Sequence of chain 1.A:
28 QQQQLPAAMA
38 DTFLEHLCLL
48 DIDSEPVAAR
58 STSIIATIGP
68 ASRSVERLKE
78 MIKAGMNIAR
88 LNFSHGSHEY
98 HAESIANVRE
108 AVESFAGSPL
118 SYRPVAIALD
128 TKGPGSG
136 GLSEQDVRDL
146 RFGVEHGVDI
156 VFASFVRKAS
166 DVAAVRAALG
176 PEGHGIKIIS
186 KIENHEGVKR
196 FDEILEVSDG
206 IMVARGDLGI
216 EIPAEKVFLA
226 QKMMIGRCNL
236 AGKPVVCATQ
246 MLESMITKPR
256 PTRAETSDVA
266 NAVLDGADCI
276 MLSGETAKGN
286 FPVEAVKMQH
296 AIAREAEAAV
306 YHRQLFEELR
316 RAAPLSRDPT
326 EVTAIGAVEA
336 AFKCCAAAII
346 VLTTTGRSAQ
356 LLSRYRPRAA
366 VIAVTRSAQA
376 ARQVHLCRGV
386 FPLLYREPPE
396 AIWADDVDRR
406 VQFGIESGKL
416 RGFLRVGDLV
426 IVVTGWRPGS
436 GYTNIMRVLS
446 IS

A small-molecule ligand and the protein it binds are described below.
Small molecule (SMILES): O=P(O)(O)OC[C@H]1O[C@](O)(COP(=O)(O)O)[C@@H](O)[C@@H]1O

Binding-site contacts:
Ligand atom C6 contacts residue THR438 of chain 1.A at 3.4 Å.
Ligand atom P2 contacts residue THR348 of chain 1.A at 3.5 Å.
Ligand atom P2 contacts residue THR350 of chain 1.A at 3.8 Å.
Ligand atom O3P contacts residue TRP398 of chain 1.A at 2.7 Å (h-bond).
Ligand atom O4 contacts residue THR438 of chain 1.A at 3.5 Å (h-bond).
Ligand atom O4P contacts residue GLY436 of chain 1.A at 2.9 Å (h-bond).
Ligand atom C5 contacts residue GLY434 of chain 1.A at 3.4 Å.
Ligand atom O4 contacts residue GLY436 of chain 1.A at 3.7 Å.
Ligand atom O5P contacts residue THR348 of chain 1.A at 3.7 Å.
Ligand atom O3 contacts residue TRP398 of chain 1.A at 3.7 Å.
Ligand atom O3 contacts residue ARG432 of chain 1.A at 2.8 Å (salt-bridge).
Ligand atom O3P contacts residue ARG405 of chain 1.A at 2.8 Å (salt-bridge).
Ligand atom P1 contacts residue ARG405 of chain 1.A at 3.6 Å.
Ligand atom O4 contacts residue TYR437 of chain 1.A at 2.8 Å (h-bond).
Ligand atom O6 contacts residue THR348 of chain 1.A at 3.6 Å.
Ligand atom O5P contacts residue THR350 of chain 1.A at 2.6 Å (h-bond).
Ligand atom O4 contacts residue GLY434 of chain 1.A at 2.5 Å (h-bond).
Ligand atom O3 contacts residue GLY430 of chain 1.A at 3.1 Å.
Ligand atom O5P contacts residue THR349 of chain 1.A at 3.4 Å (h-bond).
Ligand atom O6P contacts residue SER353 of chain 1.A at 2.7 Å (h-bond).
Ligand atom O6P contacts residue THR348 of chain 1.A at 2.5 Å (h-bond).
Ligand atom C3 contacts residue GLY434 of chain 1.A at 3.5 Å.
Ligand atom P2 contacts residue THR349 of chain 1.A at 3.7 Å.
Ligand atom O6 contacts residue THR349 of chain 1.A at 3.0 Å (h-bond).
Ligand atom O2 contacts residue LEU347 of chain 1.A at 3.5 Å.
Ligand atom O5P contacts residue SER435 of chain 1.A at 2.8 Å (h-bond).
Ligand atom P2 contacts residue SER435 of chain 1.A at 3.6 Å.
Ligand atom O5 contacts residue LEU347 of chain 1.A at 3.8 Å.
Ligand atom C4 contacts residue GLY434 of chain 1.A at 3.3 Å.
Ligand atom O2 contacts residue GLY430 of chain 1.A at 3.6 Å.
Ligand atom P2 contacts residue SER353 of chain 1.A at 3.6 Å.
Ligand atom O1P contacts residue PRO433 of chain 1.A at 3.7 Å.
Ligand atom O1 contacts residue GLY434 of chain 1.A at 3.7 Å.
Ligand atom O4P contacts residue SER435 of chain 1.A at 3.2 Å (h-bond).
Ligand atom O1P contacts residue GLY434 of chain 1.A at 2.9 Å (h-bond).
Ligand atom O2P contacts residue ARG405 of chain 1.A at 2.6 Å (salt-bridge).
Ligand atom C6 contacts residue SER353 of chain 1.A at 3.8 Å.
Ligand atom C3 contacts residue ARG432 of chain 1.A at 3.3 Å.
Ligand atom C6 contacts residue LEU347 of chain 1.A at 3.7 Å (hydrophobic).
Ligand atom O4P contacts residue SER353 of chain 1.A at 3.6 Å.